Sequence of chain 1.A:
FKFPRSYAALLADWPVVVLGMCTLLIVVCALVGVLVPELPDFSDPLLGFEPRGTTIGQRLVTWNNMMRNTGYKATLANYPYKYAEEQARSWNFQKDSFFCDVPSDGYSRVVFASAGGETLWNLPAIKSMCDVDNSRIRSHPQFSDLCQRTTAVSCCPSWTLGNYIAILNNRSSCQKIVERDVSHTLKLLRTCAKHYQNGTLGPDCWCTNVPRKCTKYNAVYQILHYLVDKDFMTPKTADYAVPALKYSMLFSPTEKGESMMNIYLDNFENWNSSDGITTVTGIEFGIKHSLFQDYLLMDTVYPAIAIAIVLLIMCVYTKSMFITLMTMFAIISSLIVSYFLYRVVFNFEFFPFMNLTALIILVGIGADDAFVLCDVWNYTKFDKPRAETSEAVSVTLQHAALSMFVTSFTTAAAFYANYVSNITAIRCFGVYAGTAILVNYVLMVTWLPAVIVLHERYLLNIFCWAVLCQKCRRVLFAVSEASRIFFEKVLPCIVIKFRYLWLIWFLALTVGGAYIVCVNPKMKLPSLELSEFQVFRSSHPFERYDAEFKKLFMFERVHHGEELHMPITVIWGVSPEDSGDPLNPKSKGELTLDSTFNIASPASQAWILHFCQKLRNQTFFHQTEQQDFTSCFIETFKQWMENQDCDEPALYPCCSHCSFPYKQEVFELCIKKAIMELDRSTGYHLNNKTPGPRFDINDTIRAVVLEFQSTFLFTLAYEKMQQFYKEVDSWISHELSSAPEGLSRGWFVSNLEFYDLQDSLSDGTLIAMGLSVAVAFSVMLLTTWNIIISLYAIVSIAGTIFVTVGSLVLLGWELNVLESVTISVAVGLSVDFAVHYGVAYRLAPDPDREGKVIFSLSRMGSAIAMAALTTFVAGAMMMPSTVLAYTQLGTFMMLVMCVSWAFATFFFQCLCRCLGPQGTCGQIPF

Binding-site contacts:
Ligand atom CAV contacts residue PHE497 of chain 1.A at 4.0 Å (hydrophobic).
Ligand atom CAX contacts residue PHE497 of chain 1.A at 4.3 Å (hydrophobic).
Ligand atom CAU contacts residue LEU524 of chain 1.A at 4.5 Å (hydrophobic).
Ligand atom CAB contacts residue LEU346 of chain 1.A at 4.2 Å (hydrophobic).
Ligand atom OAW contacts residue PHE497 of chain 1.A at 4.3 Å.
Ligand atom CAZ contacts residue LYS353 of chain 1.A at 4.4 Å.
Ligand atom CAU contacts residue VAL350 of chain 1.A at 4.2 Å (hydrophobic).
Ligand atom CBG contacts residue CYS349 of chain 1.A at 4.1 Å (hydrophobic).
Ligand atom CAD contacts residue CYS520 of chain 1.A at 4.4 Å (hydrophobic).
Ligand atom CBC contacts residue LYS353 of chain 1.A at 4.1 Å.
Ligand atom CAR contacts residue LYS353 of chain 1.A at 4.0 Å.
Ligand atom CAE contacts residue CYS520 of chain 1.A at 3.6 Å (hydrophobic).
Ligand atom CBA contacts residue LEU346 of chain 1.A at 3.9 Å (hydrophobic).
Ligand atom CAS contacts residue LEU524 of chain 1.A at 4.0 Å (hydrophobic).
Ligand atom CAC contacts residue VAL350 of chain 1.A at 3.8 Å (hydrophobic).
Ligand atom CBC contacts residue PHE497 of chain 1.A at 3.8 Å (hydrophobic).
Ligand atom OAG contacts residue ARG521 of chain 1.A at 2.9 Å (salt-bridge).
Ligand atom OAF contacts residue PHE497 of chain 1.A at 4.5 Å.
Ligand atom CAV contacts residue LYS353 of chain 1.A at 3.7 Å.
Ligand atom CAS contacts residue CYS349 of chain 1.A at 4.5 Å (hydrophobic).
Ligand atom CAO contacts residue LEU346 of chain 1.A at 3.9 Å (hydrophobic).
Ligand atom CAY contacts residue ARG521 of chain 1.A at 3.9 Å.
Ligand atom CAM contacts residue PHE497 of chain 1.A at 4.0 Å (hydrophobic).
Ligand atom CAK contacts residue MET355 of chain 1.A at 4.2 Å (hydrophobic).
Ligand atom CAU contacts residue CYS349 of chain 1.A at 4.1 Å (hydrophobic).
Ligand atom CBF contacts residue CYS349 of chain 1.A at 4.3 Å (hydrophobic).
Ligand atom CAT contacts residue LEU524 of chain 1.A at 4.3 Å (hydrophobic).
Ligand atom CAD contacts residue LEU524 of chain 1.A at 4.0 Å (hydrophobic).
Ligand atom CAT contacts residue LYS353 of chain 1.A at 3.9 Å.
Ligand atom CAA contacts residue LEU346 of chain 1.A at 3.9 Å (hydrophobic).
Ligand atom OAH contacts residue PHE497 of chain 1.A at 4.3 Å.

This small molecule binds to this protein.
Small molecule (SMILES): CC(C)CCC[C@@H](C)[C@H]1CC[C@H]2[C@@H]3CC=C4C[C@@H](OC(=O)CCC(=O)O)CC[C@]4(C)[C@H]3CC[C@]12C